Sequence of chain 1.C:
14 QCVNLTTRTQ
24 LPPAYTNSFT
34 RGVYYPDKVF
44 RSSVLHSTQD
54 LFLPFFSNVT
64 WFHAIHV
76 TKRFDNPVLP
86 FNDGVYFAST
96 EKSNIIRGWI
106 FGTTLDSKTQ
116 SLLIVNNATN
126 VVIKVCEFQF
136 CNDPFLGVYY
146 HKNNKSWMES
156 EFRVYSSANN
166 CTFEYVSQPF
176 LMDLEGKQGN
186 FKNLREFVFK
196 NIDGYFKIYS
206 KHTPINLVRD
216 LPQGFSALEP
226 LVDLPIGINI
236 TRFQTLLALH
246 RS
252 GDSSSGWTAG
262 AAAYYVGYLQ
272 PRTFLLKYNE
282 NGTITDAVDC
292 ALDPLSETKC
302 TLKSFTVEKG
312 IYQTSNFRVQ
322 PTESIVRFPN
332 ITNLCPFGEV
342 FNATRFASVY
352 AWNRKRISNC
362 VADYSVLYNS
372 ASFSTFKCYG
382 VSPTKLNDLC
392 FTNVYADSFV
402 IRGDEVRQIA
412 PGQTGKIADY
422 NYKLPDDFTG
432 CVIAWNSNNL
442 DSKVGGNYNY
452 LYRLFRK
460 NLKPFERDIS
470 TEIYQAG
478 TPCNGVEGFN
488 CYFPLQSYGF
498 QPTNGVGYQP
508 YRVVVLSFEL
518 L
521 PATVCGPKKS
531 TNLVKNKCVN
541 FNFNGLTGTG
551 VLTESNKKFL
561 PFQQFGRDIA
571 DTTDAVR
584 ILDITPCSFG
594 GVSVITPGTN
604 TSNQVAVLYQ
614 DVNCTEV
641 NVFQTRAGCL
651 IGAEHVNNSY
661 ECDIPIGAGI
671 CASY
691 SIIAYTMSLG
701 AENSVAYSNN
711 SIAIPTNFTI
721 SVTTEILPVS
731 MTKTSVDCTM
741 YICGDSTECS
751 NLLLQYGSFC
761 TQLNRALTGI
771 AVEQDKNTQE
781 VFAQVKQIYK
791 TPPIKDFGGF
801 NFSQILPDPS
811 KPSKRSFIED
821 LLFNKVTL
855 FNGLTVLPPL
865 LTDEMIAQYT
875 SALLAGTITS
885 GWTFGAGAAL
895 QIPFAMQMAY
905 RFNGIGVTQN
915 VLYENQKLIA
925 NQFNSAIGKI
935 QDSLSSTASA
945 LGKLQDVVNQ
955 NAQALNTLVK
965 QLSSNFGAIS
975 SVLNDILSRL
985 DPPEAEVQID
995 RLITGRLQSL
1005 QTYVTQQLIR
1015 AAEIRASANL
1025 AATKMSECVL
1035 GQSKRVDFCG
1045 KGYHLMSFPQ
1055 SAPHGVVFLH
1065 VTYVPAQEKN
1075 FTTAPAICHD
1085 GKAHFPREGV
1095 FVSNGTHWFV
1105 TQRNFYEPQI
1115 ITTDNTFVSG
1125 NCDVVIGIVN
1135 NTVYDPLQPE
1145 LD

The protein below binds the small molecule below.
Small molecule (SMILES): CC(=O)N[C@@H]1[C@@H](O)[C@H](O)[C@@H](CO)O[C@H]1O

Binding-site contacts:
Ligand atom C7 contacts residue ASN616 of chain 1.C at 3.9 Å.
Ligand atom N2 contacts residue ASN616 of chain 1.C at 2.9 Å (h-bond).
Ligand atom C2 contacts residue ASN616 of chain 1.C at 2.5 Å.
Ligand atom O5 contacts residue THR618 of chain 1.C at 4.2 Å.
Ligand atom C8 contacts residue GLN644 of chain 1.C at 4.2 Å.
Ligand atom O7 contacts residue ASN616 of chain 1.C at 4.5 Å.
Ligand atom O6 contacts residue THR618 of chain 1.C at 3.9 Å.
Ligand atom C5 contacts residue ASN616 of chain 1.C at 3.7 Å.
Ligand atom C3 contacts residue ASN616 of chain 1.C at 3.8 Å.
Ligand atom O5 contacts residue ASN616 of chain 1.C at 2.4 Å (h-bond).
Ligand atom C4 contacts residue ASN616 of chain 1.C at 4.2 Å.
Ligand atom C1 contacts residue ASN616 of chain 1.C at 1.4 Å.